Binding-site contacts:
Ligand atom C2 contacts residue THR17 of chain 1.E at 2.6 Å.
Ligand atom O2 contacts residue CYS57 of chain 1.E at 3.7 Å.
Ligand atom C1 contacts residue THR17 of chain 1.E at 1.5 Å.
Ligand atom C6 contacts residue SER512 of chain 1.D at 3.9 Å.
Ligand atom C1 contacts residue CYS18 of chain 1.E at 4.2 Å (hydrophobic).
Ligand atom C5 contacts residue THR17 of chain 1.E at 3.6 Å.
Ligand atom C4 contacts residue THR17 of chain 1.E at 4.2 Å.
Ligand atom O2 contacts residue THR17 of chain 1.E at 3.1 Å (h-bond).
Ligand atom O5 contacts residue THR17 of chain 1.E at 2.4 Å (h-bond).
Ligand atom O3 contacts residue THR17 of chain 1.E at 4.1 Å.
Ligand atom O4 contacts residue SER512 of chain 1.D at 4.3 Å.
Ligand atom C3 contacts residue THR17 of chain 1.E at 3.8 Å.
Ligand atom O5 contacts residue CYS18 of chain 1.E at 4.4 Å.
Ligand atom C2 contacts residue CYS18 of chain 1.E at 3.8 Å (hydrophobic).
Ligand atom O2 contacts residue CYS18 of chain 1.E at 2.6 Å (h-bond).
Ligand atom O5 contacts residue SER512 of chain 1.D at 4.1 Å.

Sequence of chain 1.E:
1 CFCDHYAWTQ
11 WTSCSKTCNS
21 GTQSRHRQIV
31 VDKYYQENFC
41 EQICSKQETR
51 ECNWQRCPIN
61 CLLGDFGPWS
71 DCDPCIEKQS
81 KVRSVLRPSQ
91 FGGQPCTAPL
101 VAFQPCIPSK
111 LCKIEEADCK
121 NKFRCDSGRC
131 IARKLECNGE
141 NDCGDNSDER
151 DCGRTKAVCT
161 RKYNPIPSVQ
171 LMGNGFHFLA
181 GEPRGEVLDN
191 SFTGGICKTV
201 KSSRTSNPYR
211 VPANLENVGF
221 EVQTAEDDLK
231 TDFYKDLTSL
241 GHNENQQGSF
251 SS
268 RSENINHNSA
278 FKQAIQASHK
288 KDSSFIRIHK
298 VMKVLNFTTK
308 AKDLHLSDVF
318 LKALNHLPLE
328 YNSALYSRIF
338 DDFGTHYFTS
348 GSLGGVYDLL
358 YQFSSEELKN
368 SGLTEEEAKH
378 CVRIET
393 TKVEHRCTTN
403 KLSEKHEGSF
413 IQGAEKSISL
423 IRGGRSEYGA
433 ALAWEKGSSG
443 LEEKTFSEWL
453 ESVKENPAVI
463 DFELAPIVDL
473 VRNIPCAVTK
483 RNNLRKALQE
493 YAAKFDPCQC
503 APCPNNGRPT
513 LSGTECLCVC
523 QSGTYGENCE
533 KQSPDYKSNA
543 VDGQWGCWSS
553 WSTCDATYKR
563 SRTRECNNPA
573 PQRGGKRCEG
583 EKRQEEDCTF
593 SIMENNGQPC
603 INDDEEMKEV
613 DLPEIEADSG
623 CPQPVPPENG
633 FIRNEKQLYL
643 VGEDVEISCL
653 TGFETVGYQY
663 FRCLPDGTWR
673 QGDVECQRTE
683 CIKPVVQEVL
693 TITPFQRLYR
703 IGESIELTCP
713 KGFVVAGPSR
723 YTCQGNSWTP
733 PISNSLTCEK

Sequence of chain 1.D:
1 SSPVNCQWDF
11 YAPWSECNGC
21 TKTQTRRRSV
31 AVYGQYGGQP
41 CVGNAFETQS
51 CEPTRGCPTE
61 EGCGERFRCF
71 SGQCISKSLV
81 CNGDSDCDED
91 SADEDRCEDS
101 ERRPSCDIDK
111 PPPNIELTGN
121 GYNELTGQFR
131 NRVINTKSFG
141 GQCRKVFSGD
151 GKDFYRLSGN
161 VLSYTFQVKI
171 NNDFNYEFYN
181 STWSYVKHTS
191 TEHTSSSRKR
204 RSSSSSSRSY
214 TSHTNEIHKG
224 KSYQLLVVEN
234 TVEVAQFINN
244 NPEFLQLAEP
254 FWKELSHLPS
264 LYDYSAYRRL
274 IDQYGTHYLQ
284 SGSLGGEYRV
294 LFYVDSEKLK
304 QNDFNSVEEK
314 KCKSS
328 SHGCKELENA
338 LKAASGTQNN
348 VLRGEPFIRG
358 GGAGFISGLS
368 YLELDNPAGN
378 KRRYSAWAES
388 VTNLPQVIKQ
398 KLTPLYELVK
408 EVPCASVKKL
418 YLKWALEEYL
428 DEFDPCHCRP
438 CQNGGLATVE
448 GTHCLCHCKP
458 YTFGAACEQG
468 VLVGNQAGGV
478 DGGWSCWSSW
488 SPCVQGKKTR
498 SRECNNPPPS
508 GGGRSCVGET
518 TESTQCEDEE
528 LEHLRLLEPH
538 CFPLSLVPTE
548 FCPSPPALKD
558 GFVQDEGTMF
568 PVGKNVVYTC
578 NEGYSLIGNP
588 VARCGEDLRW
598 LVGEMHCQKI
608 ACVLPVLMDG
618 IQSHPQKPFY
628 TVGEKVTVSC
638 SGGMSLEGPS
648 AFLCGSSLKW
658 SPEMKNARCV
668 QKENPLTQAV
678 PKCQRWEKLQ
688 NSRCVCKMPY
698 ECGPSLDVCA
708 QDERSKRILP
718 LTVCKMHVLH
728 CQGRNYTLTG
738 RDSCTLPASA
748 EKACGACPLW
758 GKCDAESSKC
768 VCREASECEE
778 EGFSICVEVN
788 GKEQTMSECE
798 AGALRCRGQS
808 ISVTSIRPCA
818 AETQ

A small-molecule ligand and the protein it binds are described below.
Small molecule (SMILES): C[C@@H]1O[C@@H](O)[C@@H](O)[C@H](O)[C@@H]1O